Sequence of chain 1.A:
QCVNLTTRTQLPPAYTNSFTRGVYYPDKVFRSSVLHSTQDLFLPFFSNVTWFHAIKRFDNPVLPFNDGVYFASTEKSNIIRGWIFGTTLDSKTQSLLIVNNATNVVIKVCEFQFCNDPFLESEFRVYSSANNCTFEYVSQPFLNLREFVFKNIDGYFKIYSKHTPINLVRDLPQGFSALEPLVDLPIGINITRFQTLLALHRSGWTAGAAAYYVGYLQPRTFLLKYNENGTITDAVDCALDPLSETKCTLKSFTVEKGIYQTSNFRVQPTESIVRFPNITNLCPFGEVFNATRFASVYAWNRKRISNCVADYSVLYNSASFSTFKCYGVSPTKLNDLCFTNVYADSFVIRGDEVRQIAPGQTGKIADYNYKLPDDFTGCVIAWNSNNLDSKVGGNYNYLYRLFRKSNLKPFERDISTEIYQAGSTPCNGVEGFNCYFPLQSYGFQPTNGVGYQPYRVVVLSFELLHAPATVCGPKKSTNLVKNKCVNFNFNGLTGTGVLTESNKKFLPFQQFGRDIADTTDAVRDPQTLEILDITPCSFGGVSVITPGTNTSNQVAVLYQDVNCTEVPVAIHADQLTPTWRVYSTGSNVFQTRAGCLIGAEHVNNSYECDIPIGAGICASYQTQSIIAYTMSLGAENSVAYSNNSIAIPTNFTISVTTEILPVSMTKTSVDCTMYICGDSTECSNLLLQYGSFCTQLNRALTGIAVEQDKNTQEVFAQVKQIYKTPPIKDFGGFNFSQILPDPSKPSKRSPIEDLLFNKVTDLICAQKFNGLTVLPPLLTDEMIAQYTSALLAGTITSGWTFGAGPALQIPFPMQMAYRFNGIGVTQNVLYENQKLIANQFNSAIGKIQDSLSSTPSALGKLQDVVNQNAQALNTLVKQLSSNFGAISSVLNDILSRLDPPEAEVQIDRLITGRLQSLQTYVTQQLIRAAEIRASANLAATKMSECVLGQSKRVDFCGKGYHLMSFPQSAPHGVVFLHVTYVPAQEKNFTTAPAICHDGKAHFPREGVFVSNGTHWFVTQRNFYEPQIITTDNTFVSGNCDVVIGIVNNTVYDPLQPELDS

Sequence of chain 1.B:
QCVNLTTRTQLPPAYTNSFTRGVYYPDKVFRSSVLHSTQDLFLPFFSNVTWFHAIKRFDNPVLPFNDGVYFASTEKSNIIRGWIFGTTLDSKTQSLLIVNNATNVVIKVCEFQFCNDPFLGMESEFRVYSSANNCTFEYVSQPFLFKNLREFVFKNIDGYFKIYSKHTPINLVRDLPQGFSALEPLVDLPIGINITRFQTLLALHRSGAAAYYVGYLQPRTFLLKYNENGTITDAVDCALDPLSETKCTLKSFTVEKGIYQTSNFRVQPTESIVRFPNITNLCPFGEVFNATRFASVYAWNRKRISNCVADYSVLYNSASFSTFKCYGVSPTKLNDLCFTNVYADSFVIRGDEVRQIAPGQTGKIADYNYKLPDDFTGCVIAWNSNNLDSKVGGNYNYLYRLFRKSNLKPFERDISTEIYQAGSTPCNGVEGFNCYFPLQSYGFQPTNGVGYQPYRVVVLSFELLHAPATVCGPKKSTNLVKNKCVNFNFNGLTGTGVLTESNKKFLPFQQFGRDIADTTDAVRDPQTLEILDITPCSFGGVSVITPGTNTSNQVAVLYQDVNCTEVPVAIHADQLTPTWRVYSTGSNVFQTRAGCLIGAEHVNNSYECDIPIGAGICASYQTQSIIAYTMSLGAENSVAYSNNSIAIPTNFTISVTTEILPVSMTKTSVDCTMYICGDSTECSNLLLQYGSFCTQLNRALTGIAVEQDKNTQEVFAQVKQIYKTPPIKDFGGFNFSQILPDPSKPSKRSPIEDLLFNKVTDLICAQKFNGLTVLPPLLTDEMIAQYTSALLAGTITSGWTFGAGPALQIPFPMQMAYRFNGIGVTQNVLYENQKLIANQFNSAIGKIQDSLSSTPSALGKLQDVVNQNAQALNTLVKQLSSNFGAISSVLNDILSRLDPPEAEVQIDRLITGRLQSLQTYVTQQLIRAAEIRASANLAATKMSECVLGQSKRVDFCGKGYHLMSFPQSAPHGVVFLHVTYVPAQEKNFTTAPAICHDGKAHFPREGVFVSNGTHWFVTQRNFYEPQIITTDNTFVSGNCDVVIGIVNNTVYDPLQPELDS

This small molecule binds to this protein.
Small molecule (SMILES): CC(=O)N[C@H]1[C@H](O[C@H]2[C@H](O)[C@@H](NC(C)=O)CO[C@@H]2CO)O[C@H](CO)[C@@H](O)[C@@H]1O

Binding-site contacts:
Ligand atom C2 contacts residue ASP796 of chain 1.B at 3.9 Å.
Ligand atom O7 contacts residue ASN709 of chain 1.A at 3.7 Å.
Ligand atom O6 contacts residue ILE794 of chain 1.B at 3.5 Å.
Ligand atom C7 contacts residue ASN709 of chain 1.A at 3.2 Å.
Ligand atom C4 contacts residue ASN709 of chain 1.A at 4.2 Å.
Ligand atom C8 contacts residue ASN709 of chain 1.A at 3.3 Å.
Ligand atom C5 contacts residue ASN709 of chain 1.A at 3.6 Å.
Ligand atom N2 contacts residue ASP796 of chain 1.B at 4.5 Å.
Ligand atom C1 contacts residue ASN709 of chain 1.A at 1.4 Å.
Ligand atom C2 contacts residue ASN709 of chain 1.A at 2.4 Å.
Ligand atom C6 contacts residue ASP796 of chain 1.B at 4.0 Å.
Ligand atom C6 contacts residue ILE794 of chain 1.B at 4.3 Å (hydrophobic).
Ligand atom O6 contacts residue ASP796 of chain 1.B at 4.2 Å.
Ligand atom C3 contacts residue ASN709 of chain 1.A at 3.8 Å.
Ligand atom C3 contacts residue ASP796 of chain 1.B at 4.5 Å.
Ligand atom O3 contacts residue ASP796 of chain 1.B at 4.2 Å.
Ligand atom O6 contacts residue ASN709 of chain 1.A at 4.4 Å.
Ligand atom O5 contacts residue ASN709 of chain 1.A at 2.3 Å (h-bond).
Ligand atom N2 contacts residue ASN709 of chain 1.A at 2.9 Å (h-bond).
Ligand atom O5 contacts residue ASP796 of chain 1.B at 4.4 Å.